Sequence of chain 1.A:
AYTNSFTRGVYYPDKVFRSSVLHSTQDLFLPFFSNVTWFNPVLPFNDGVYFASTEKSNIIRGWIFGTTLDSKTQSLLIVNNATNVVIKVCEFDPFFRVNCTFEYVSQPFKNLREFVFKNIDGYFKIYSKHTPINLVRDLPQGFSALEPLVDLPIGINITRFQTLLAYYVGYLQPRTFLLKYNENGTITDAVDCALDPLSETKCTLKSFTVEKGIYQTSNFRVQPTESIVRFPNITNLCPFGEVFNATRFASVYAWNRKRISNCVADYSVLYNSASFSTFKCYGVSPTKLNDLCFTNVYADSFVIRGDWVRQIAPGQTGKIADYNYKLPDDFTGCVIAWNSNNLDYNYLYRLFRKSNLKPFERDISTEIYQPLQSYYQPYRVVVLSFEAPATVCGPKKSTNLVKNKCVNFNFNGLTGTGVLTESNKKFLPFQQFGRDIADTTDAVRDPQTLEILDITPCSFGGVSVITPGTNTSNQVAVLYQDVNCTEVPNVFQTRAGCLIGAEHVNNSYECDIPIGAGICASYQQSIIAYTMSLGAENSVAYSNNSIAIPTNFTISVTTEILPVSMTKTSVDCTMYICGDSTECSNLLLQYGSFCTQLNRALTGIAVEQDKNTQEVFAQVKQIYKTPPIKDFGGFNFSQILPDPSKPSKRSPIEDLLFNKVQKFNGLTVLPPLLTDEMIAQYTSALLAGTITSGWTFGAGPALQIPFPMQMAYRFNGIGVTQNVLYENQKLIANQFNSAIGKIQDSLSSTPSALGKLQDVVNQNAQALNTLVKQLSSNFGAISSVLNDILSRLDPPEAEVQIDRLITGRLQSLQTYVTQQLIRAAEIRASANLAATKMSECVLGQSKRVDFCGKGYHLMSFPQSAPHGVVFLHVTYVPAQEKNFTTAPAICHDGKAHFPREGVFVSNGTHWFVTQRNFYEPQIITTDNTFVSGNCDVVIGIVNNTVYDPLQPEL

The small molecule below binds the protein below.
Small molecule (SMILES): CC(=O)N[C@@H]1[C@@H](O)[C@H](O)[C@@H](CO)O[C@H]1O

Binding-site contacts:
Ligand atom N2 contacts residue ASN603 of chain 1.A at 3.0 Å (h-bond).
Ligand atom C1 contacts residue ASN603 of chain 1.A at 1.5 Å.
Ligand atom C4 contacts residue ASN603 of chain 1.A at 4.3 Å.
Ligand atom C8 contacts residue ASN603 of chain 1.A at 3.9 Å.
Ligand atom O5 contacts residue ASN603 of chain 1.A at 2.4 Å (h-bond).
Ligand atom C2 contacts residue ASN603 of chain 1.A at 2.5 Å.
Ligand atom C3 contacts residue ASN603 of chain 1.A at 3.9 Å.
Ligand atom C5 contacts residue ASN603 of chain 1.A at 3.8 Å.
Ligand atom C7 contacts residue ASN603 of chain 1.A at 3.4 Å.
Ligand atom O7 contacts residue ASN603 of chain 1.A at 3.4 Å (h-bond).